Binding-site contacts:
Ligand atom O3 contacts residue ASN269 of chain 2.F at 4.4 Å.
Ligand atom C7 contacts residue ASN269 of chain 2.F at 3.5 Å.
Ligand atom C4 contacts residue TRP97 of chain 2.F at 4.2 Å (hydrophobic).
Ligand atom C5 contacts residue ASN269 of chain 2.F at 3.0 Å.
Ligand atom C4 contacts residue ASN269 of chain 2.F at 3.7 Å.
Ligand atom N2 contacts residue ASN269 of chain 2.F at 2.8 Å (h-bond).
Ligand atom O3 contacts residue TRP97 of chain 2.F at 2.5 Å (h-bond).
Ligand atom N2 contacts residue TRP97 of chain 2.F at 2.4 Å (h-bond).
Ligand atom O7 contacts residue ASN269 of chain 2.F at 3.4 Å (h-bond).
Ligand atom C2 contacts residue TRP97 of chain 2.F at 3.1 Å (hydrophobic).
Ligand atom C7 contacts residue TRP97 of chain 2.F at 3.3 Å (hydrophobic).
Ligand atom C3 contacts residue TRP97 of chain 2.F at 2.7 Å (hydrophobic).
Ligand atom O5 contacts residue ASN269 of chain 2.F at 2.4 Å (h-bond).
Ligand atom C6 contacts residue ASN269 of chain 2.F at 4.3 Å.
Ligand atom O3 contacts residue PRO95 of chain 2.F at 4.4 Å.
Ligand atom C8 contacts residue PRO99 of chain 2.F at 3.9 Å (hydrophobic).
Ligand atom O7 contacts residue TRP97 of chain 2.F at 3.8 Å.
Ligand atom C3 contacts residue ASN269 of chain 2.F at 3.1 Å.
Ligand atom C1 contacts residue ASN269 of chain 2.F at 1.4 Å.
Ligand atom C1 contacts residue TRP97 of chain 2.F at 4.2 Å (hydrophobic).
Ligand atom C2 contacts residue ASN269 of chain 2.F at 2.5 Å.
Ligand atom O4 contacts residue TRP97 of chain 2.F at 3.8 Å.
Ligand atom C8 contacts residue TRP97 of chain 2.F at 4.0 Å (hydrophobic).

The protein below binds the small molecule below.
Small molecule (SMILES): CC(=O)N[C@@H]1[C@@H](O)[C@H](O)[C@@H](CO)O[C@H]1O

Sequence of chain 2.F:
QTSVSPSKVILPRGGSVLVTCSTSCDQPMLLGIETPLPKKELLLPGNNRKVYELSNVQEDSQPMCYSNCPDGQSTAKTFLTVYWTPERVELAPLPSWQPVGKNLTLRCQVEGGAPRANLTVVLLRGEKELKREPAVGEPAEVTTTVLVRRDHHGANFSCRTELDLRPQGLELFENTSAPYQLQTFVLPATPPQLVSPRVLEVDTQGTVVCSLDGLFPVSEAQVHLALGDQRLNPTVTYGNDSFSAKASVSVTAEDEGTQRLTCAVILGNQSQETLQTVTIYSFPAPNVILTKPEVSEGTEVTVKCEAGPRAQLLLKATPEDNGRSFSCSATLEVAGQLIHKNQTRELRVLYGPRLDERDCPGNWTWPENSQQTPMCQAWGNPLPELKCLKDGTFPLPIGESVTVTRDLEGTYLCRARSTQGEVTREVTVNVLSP